Sequence of chain 1.A:
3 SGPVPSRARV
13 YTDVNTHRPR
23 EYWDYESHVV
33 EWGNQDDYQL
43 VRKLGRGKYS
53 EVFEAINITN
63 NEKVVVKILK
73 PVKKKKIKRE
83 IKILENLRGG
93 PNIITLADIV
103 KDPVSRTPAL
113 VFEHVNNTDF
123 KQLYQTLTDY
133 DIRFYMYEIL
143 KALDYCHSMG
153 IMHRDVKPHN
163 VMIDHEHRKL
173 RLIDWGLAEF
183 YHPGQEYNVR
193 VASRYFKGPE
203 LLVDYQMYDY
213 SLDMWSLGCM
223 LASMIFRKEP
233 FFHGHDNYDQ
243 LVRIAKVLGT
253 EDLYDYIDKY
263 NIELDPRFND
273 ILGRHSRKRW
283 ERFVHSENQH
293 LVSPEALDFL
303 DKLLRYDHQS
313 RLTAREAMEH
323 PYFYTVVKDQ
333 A

This small molecule binds to this protein.
Small molecule (SMILES): N#Cc1cnn2c(NC3CC3)cc(Nc3cccc(-n4cnnc4)c3)nc12

Binding-site contacts:
Ligand atom C11 contacts residue VAL54 of chain 1.A at 3.4 Å (hydrophobic).
Ligand atom C23 contacts residue ASN119 of chain 1.A at 3.8 Å.
Ligand atom C24 contacts residue HIS116 of chain 1.A at 3.7 Å.
Ligand atom C27 contacts residue VAL117 of chain 1.A at 3.6 Å (hydrophobic).
Ligand atom C4 contacts residue VAL67 of chain 1.A at 4.0 Å (hydrophobic).
Ligand atom C22 contacts residue VAL117 of chain 1.A at 3.7 Å (hydrophobic).
Ligand atom C14 contacts residue LYS69 of chain 1.A at 3.9 Å.
Ligand atom C27 contacts residue VAL67 of chain 1.A at 3.7 Å (hydrophobic).
Ligand atom C19 contacts residue MET164 of chain 1.A at 3.8 Å (hydrophobic).
Ligand atom N15 contacts residue ASP176 of chain 1.A at 3.0 Å.
Ligand atom C20 contacts residue VAL117 of chain 1.A at 3.9 Å (hydrophobic).
Ligand atom N1 contacts residue ILE96 of chain 1.A at 3.9 Å.
Ligand atom N13 contacts residue VAL54 of chain 1.A at 4.0 Å.
Ligand atom N26 contacts residue VAL117 of chain 1.A at 3.1 Å (h-bond).
Ligand atom N16 contacts residue ASP176 of chain 1.A at 3.8 Å.
Ligand atom C24 contacts residue VAL117 of chain 1.A at 3.5 Å (hydrophobic).
Ligand atom C6 contacts residue MET164 of chain 1.A at 4.0 Å (hydrophobic).
Ligand atom N1 contacts residue PHE114 of chain 1.A at 3.8 Å.
Ligand atom C3 contacts residue VAL67 of chain 1.A at 3.9 Å (hydrophobic).
Ligand atom C24 contacts residue ASN119 of chain 1.A at 3.8 Å.
Ligand atom C4 contacts residue MET164 of chain 1.A at 3.7 Å (hydrophobic).
Ligand atom N5 contacts residue MET164 of chain 1.A at 4.0 Å.
Ligand atom N25 contacts residue MET164 of chain 1.A at 3.5 Å (h-bond).
Ligand atom N26 contacts residue HIS116 of chain 1.A at 4.0 Å.
Ligand atom N26 contacts residue VAL67 of chain 1.A at 3.6 Å.
Ligand atom C18 contacts residue ILE175 of chain 1.A at 3.9 Å (hydrophobic).
Ligand atom C27 contacts residue GLU115 of chain 1.A at 3.3 Å.
Ligand atom C10 contacts residue VAL54 of chain 1.A at 3.7 Å (hydrophobic).
Ligand atom N25 contacts residue VAL67 of chain 1.A at 3.7 Å.
Ligand atom C12 contacts residue VAL54 of chain 1.A at 3.6 Å (hydrophobic).
Ligand atom C8 contacts residue VAL54 of chain 1.A at 3.8 Å (hydrophobic).
Ligand atom C18 contacts residue VAL54 of chain 1.A at 3.8 Å (hydrophobic).
Ligand atom N16 contacts residue LYS69 of chain 1.A at 3.5 Å (salt-bridge).
Ligand atom N1 contacts residue ILE175 of chain 1.A at 3.9 Å.
Ligand atom C20 contacts residue MET164 of chain 1.A at 3.5 Å (hydrophobic).
Ligand atom N21 contacts residue VAL117 of chain 1.A at 2.9 Å (h-bond).
Ligand atom C14 contacts residue ASP176 of chain 1.A at 3.3 Å.
Ligand atom N26 contacts residue MET164 of chain 1.A at 4.0 Å.
Ligand atom N15 contacts residue LYS69 of chain 1.A at 2.9 Å (salt-bridge).
Ligand atom C2 contacts residue ILE175 of chain 1.A at 3.9 Å (hydrophobic).